The protein below binds the small molecule below.
Small molecule (SMILES): Cc1c(Oc2ccccc2OCCn2ccc(=O)[nH]c2=O)cc(N(C)C(=O)CF)c2ccc(C#N)cc12

Sequence of chain 1.A:
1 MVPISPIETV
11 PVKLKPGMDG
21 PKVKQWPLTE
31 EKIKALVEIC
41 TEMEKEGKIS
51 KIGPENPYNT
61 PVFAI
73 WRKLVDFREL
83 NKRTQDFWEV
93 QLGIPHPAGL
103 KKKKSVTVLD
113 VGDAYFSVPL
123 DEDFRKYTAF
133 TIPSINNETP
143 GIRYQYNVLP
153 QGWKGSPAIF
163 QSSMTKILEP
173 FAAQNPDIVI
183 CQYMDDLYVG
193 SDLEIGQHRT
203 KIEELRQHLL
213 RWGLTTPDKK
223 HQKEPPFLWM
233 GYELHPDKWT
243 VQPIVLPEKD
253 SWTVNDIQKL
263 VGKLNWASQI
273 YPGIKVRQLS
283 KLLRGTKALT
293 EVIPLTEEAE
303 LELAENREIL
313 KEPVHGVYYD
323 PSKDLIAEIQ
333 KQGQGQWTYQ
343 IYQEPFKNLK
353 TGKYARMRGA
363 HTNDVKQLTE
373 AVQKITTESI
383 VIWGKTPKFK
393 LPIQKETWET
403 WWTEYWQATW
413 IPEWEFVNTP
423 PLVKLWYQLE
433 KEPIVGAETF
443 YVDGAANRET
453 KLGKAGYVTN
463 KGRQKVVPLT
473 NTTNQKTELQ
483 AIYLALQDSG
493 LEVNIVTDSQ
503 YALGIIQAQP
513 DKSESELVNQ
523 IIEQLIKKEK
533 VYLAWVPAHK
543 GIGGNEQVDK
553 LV

Binding-site contacts:
Ligand atom C8 contacts residue LEU102 of chain 1.A at 3.8 Å (hydrophobic).
Ligand atom C20 contacts residue TYR190 of chain 1.A at 3.3 Å (hydrophobic).
Ligand atom C15 contacts residue LEU236 of chain 1.A at 3.7 Å (hydrophobic).
Ligand atom C10 contacts residue PRO238 of chain 1.A at 3.7 Å (hydrophobic).
Ligand atom C8 contacts residue LYS103 of chain 1.A at 3.6 Å.
Ligand atom O3 contacts residue LYS104 of chain 1.A at 3.4 Å.
Ligand atom C7 contacts residue LYS103 of chain 1.A at 3.0 Å.
Ligand atom C4 contacts residue TYR190 of chain 1.A at 3.5 Å (hydrophobic).
Ligand atom C26 contacts residue CYS183 of chain 1.A at 3.6 Å (hydrophobic).
Ligand atom C23 contacts residue TRP231 of chain 1.A at 3.8 Å (hydrophobic).
Ligand atom O2 contacts residue LEU102 of chain 1.A at 3.7 Å.
Ligand atom N4 contacts residue TYR190 of chain 1.A at 3.7 Å.
Ligand atom C23 contacts residue TYR190 of chain 1.A at 3.3 Å (hydrophobic).
Ligand atom N2 contacts residue PRO238 of chain 1.A at 3.6 Å.
Ligand atom O4 contacts residue HIS237 of chain 1.A at 3.5 Å (h-bond).
Ligand atom N1 contacts residue TYR320 of chain 1.A at 3.4 Å.
Ligand atom O4 contacts residue PRO238 of chain 1.A at 3.4 Å.
Ligand atom C19 contacts residue TYR190 of chain 1.A at 3.4 Å (hydrophobic).
Ligand atom O3 contacts residue LYS105 of chain 1.A at 2.6 Å (salt-bridge).
Ligand atom F1 contacts residue TYR190 of chain 1.A at 3.6 Å.
Ligand atom C10 contacts residue HIS237 of chain 1.A at 3.3 Å.
Ligand atom C11 contacts residue TYR320 of chain 1.A at 3.4 Å (hydrophobic).
Ligand atom C7 contacts residue LEU102 of chain 1.A at 3.8 Å (hydrophobic).
Ligand atom C15 contacts residue TYR190 of chain 1.A at 3.7 Å (hydrophobic).
Ligand atom O4 contacts residue PHE229 of chain 1.A at 3.7 Å.
Ligand atom C8 contacts residue TYR320 of chain 1.A at 3.6 Å (hydrophobic).
Ligand atom F1 contacts residue GLN184 of chain 1.A at 3.2 Å.
Ligand atom F1 contacts residue CYS183 of chain 1.A at 3.3 Å.
Ligand atom C12 contacts residue TYR320 of chain 1.A at 3.2 Å (hydrophobic).
Ligand atom C11 contacts residue HIS237 of chain 1.A at 3.4 Å.
Ligand atom C27 contacts residue TRP231 of chain 1.A at 3.6 Å (hydrophobic).
Ligand atom C24 contacts residue PHE229 of chain 1.A at 3.6 Å (hydrophobic).
Ligand atom C14 contacts residue LEU236 of chain 1.A at 3.8 Å (hydrophobic).
Ligand atom C21 contacts residue TRP231 of chain 1.A at 3.2 Å (hydrophobic).
Ligand atom C26 contacts residue TYR190 of chain 1.A at 3.5 Å (hydrophobic).
Ligand atom F1 contacts residue TYR185 of chain 1.A at 3.2 Å.
Ligand atom C5 contacts residue TYR190 of chain 1.A at 3.6 Å (hydrophobic).
Ligand atom C21 contacts residue TYR190 of chain 1.A at 3.5 Å (hydrophobic).
Ligand atom N4 contacts residue LEU230 of chain 1.A at 3.6 Å.
Ligand atom C22 contacts residue TRP231 of chain 1.A at 3.7 Å (hydrophobic).